Binding-site contacts:
Ligand atom C08 contacts residue ALA117 of chain 50.A at 3.8 Å (hydrophobic).
Ligand atom C06 contacts residue TYR193 of chain 50.A at 3.8 Å (hydrophobic).
Ligand atom F26 contacts residue ALA169 of chain 50.A at 2.5 Å.
Ligand atom N28 contacts residue TYR193 of chain 50.A at 3.4 Å.
Ligand atom O23 contacts residue LEU220 of chain 50.A at 3.2 Å.
Ligand atom C22 contacts residue ALA169 of chain 50.A at 3.5 Å (hydrophobic).
Ligand atom C17 contacts residue ILE184 of chain 50.A at 3.4 Å (hydrophobic).
Ligand atom C12 contacts residue ILE119 of chain 50.A at 3.4 Å (hydrophobic).
Ligand atom C05 contacts residue TYR193 of chain 50.A at 3.3 Å (hydrophobic).
Ligand atom F24 contacts residue ILE182 of chain 50.A at 3.6 Å.
Ligand atom C22 contacts residue PHE147 of chain 50.A at 3.8 Å (hydrophobic).
Ligand atom C16 contacts residue ILE184 of chain 50.A at 3.2 Å (hydrophobic).
Ligand atom C04 contacts residue TYR193 of chain 50.A at 3.8 Å (hydrophobic).
Ligand atom C08 contacts residue MET241 of chain 50.A at 3.6 Å (hydrophobic).
Ligand atom O10 contacts residue ILE95 of chain 50.A at 3.3 Å.
Ligand atom F24 contacts residue ALA169 of chain 50.A at 3.3 Å.
Ligand atom N20 contacts residue ILE182 of chain 50.A at 3.3 Å.
Ligand atom C30 contacts residue TYR193 of chain 50.A at 3.8 Å (hydrophobic).
Ligand atom C22 contacts residue ALA145 of chain 50.A at 3.6 Å (hydrophobic).
Ligand atom N20 contacts residue PHE147 of chain 50.A at 3.4 Å.
Ligand atom F25 contacts residue ALA145 of chain 50.A at 3.0 Å.
Ligand atom N02 contacts residue PHE115 of chain 50.A at 3.6 Å.
Ligand atom N02 contacts residue THR97 of chain 50.A at 3.4 Å.
Ligand atom C29 contacts residue TYR193 of chain 50.A at 3.5 Å (hydrophobic).
Ligand atom C30 contacts residue PHE115 of chain 50.A at 3.6 Å (hydrophobic).
Ligand atom O01 contacts residue PHE115 of chain 50.A at 3.5 Å.
Ligand atom C07 contacts residue TYR193 of chain 50.A at 3.6 Å (hydrophobic).
Ligand atom F25 contacts residue VAL171 of chain 50.A at 3.1 Å.
Ligand atom F26 contacts residue ALA145 of chain 50.A at 2.9 Å.
Ligand atom N20 contacts residue ILE184 of chain 50.A at 3.8 Å.
Ligand atom O01 contacts residue THR97 of chain 50.A at 3.6 Å.
Ligand atom C13 contacts residue ILE119 of chain 50.A at 3.4 Å (hydrophobic).
Ligand atom N19 contacts residue LEU220 of chain 50.A at 3.1 Å.
Ligand atom F26 contacts residue PHE147 of chain 50.A at 2.6 Å.
Ligand atom C14 contacts residue ILE119 of chain 50.A at 3.6 Å (hydrophobic).
Ligand atom F26 contacts residue MET146 of chain 50.A at 3.2 Å.
Ligand atom C29 contacts residue SER194 of chain 50.A at 3.5 Å.
Ligand atom C21 contacts residue PHE147 of chain 50.A at 3.8 Å (hydrophobic).
Ligand atom C29 contacts residue VAL195 of chain 50.A at 3.4 Å (hydrophobic).
Ligand atom C21 contacts residue ILE182 of chain 50.A at 3.4 Å (hydrophobic).

The small molecule below binds the protein below.
Small molecule (SMILES): Cc1cc(-c2noc(C(F)(F)F)n2)ccc1OCCCc1cc(C(=O)N(C)C)no1

Sequence of chain 50.A:
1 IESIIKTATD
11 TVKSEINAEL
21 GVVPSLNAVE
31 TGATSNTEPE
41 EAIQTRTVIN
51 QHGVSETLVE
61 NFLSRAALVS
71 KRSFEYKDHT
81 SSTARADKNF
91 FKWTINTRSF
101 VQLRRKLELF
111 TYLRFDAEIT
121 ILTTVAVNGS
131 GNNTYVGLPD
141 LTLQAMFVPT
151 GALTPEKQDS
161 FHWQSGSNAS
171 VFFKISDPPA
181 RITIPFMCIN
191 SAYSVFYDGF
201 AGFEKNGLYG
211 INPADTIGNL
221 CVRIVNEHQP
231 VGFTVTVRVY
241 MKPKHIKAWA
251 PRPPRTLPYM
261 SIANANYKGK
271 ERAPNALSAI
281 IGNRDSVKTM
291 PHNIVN

Sequence of chain 50.B:
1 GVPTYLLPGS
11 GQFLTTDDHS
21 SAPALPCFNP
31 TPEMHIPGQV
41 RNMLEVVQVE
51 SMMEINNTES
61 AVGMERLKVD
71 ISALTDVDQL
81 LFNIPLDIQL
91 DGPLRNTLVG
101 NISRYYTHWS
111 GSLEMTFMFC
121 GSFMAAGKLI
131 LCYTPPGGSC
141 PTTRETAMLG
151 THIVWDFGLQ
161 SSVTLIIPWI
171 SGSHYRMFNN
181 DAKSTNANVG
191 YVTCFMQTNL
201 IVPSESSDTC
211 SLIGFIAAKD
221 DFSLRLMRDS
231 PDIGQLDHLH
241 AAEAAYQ